Binding-site contacts:
Ligand atom CE1 contacts residue PHE182 of chain 1.A at 3.9 Å (hydrophobic).
Ligand atom CD1 contacts residue ASP48 of chain 1.A at 3.9 Å.
Ligand atom C contacts residue ASP48 of chain 1.A at 3.7 Å.
Ligand atom OD1 contacts residue ARG47 of chain 1.A at 2.5 Å (salt-bridge).
Ligand atom OD2 contacts residue ARG47 of chain 1.A at 3.2 Å (salt-bridge).
Ligand atom O contacts residue ARG47 of chain 1.A at 3.4 Å (salt-bridge).
Ligand atom CZ contacts residue PHE182 of chain 1.A at 3.6 Å (hydrophobic).
Ligand atom CE2 contacts residue PHE182 of chain 1.A at 3.9 Å (hydrophobic).
Ligand atom OH contacts residue GLY220 of chain 1.A at 4.2 Å.
Ligand atom O contacts residue PHE182 of chain 1.A at 4.0 Å.
Ligand atom CD2 contacts residue ALA217 of chain 1.A at 3.6 Å (hydrophobic).
Ligand atom CD1 contacts residue ILE219 of chain 1.A at 3.9 Å (hydrophobic).
Ligand atom CG contacts residue ARG47 of chain 1.A at 3.0 Å.
Ligand atom CB contacts residue ASP48 of chain 1.A at 3.1 Å.
Ligand atom CA contacts residue TYR46 of chain 1.A at 4.1 Å (hydrophobic).
Ligand atom CD2 contacts residue VAL49 of chain 1.A at 4.3 Å (hydrophobic).
Ligand atom CB contacts residue ASP48 of chain 1.A at 4.1 Å.
Ligand atom OH contacts residue PO41 of chain 1.C at 2.7 Å (h-bond).
Ligand atom CE2 contacts residue ALA217 of chain 1.A at 3.4 Å (hydrophobic).
Ligand atom CE1 contacts residue ILE219 of chain 1.A at 3.6 Å (hydrophobic).
Ligand atom C contacts residue TYR46 of chain 1.A at 3.9 Å (hydrophobic).
Ligand atom CZ contacts residue ALA217 of chain 1.A at 4.1 Å (hydrophobic).
Ligand atom CG contacts residue VAL49 of chain 1.A at 3.9 Å (hydrophobic).
Ligand atom N contacts residue ASP48 of chain 1.A at 2.7 Å (salt-bridge).
Ligand atom OH contacts residue ALA262 of chain 1.A at 3.6 Å.
Ligand atom CA contacts residue ASP48 of chain 1.A at 3.5 Å.
Ligand atom OH contacts residue PHE182 of chain 1.A at 3.7 Å.
Ligand atom CA contacts residue ASP48 of chain 1.A at 4.0 Å.
Ligand atom N contacts residue ASP48 of chain 1.A at 3.0 Å (salt-bridge).
Ligand atom CD2 contacts residue TYR46 of chain 1.A at 4.3 Å (hydrophobic).
Ligand atom CE2 contacts residue PO41 of chain 1.C at 4.0 Å.
Ligand atom C contacts residue TYR46 of chain 1.A at 4.3 Å (hydrophobic).
Ligand atom CB contacts residue ARG47 of chain 1.A at 4.0 Å.
Ligand atom CB contacts residue VAL49 of chain 1.A at 3.6 Å (hydrophobic).
Ligand atom O contacts residue TYR46 of chain 1.A at 3.9 Å.
Ligand atom CZ contacts residue PO41 of chain 1.C at 3.8 Å.
Ligand atom CZ contacts residue ILE219 of chain 1.A at 3.9 Å (hydrophobic).
Ligand atom N contacts residue TYR46 of chain 1.A at 4.0 Å.
Ligand atom OH contacts residue ILE219 of chain 1.A at 4.0 Å.
Ligand atom O contacts residue TYR46 of chain 1.A at 3.8 Å.

A small-molecule ligand and the protein it binds are described below.
Small molecule (SMILES): CC(C)[C@@H](C=O)NC(=O)[C@H](Cc1ccc(O)cc1)NC(=O)[C@H](Cc1ccc(O)cc1)NC(=O)[C@@H](N)CC(=O)O

Sequence of chain 1.A:
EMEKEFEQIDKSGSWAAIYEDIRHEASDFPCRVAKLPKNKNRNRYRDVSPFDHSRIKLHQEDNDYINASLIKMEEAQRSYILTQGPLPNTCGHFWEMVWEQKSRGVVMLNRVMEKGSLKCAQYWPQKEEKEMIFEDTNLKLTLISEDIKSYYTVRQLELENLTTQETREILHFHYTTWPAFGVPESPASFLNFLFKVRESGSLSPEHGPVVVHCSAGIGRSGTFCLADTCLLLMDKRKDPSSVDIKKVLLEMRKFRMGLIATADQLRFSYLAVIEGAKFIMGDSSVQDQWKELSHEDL